The protein below binds the small molecule below.
Small molecule (SMILES): CC(=O)N[C@H]1[C@H](O[C@H]2[C@H](O)[C@@H](NC(C)=O)CO[C@@H]2CO)O[C@H](CO)[C@@H](O[C@@H]2O[C@H](CO[C@H]3O[C@H](CO)[C@@H](O)[C@H](O)[C@@H]3O)[C@@H](O)[C@H](O[C@H]3O[C@H](CO)[C@@H](O)[C@H](O)[C@@H]3O)[C@@H]2O)[C@@H]1O

Binding-site contacts:
Ligand atom O5 contacts residue TYR82 of chain 2.A at 4.0 Å.
Ligand atom O2 contacts residue NAG1 of chain 2.F at 3.2 Å.
Ligand atom C5 contacts residue ASN284 of chain 2.A at 3.7 Å.
Ligand atom C7 contacts residue PRO83 of chain 2.A at 4.0 Å (hydrophobic).
Ligand atom C4 contacts residue ASN284 of chain 2.A at 4.2 Å.
Ligand atom C3 contacts residue PRO83 of chain 2.A at 3.9 Å (hydrophobic).
Ligand atom O5 contacts residue NAG1 of chain 2.F at 4.2 Å.
Ligand atom C1 contacts residue TYR82 of chain 2.A at 4.0 Å (hydrophobic).
Ligand atom C1 contacts residue PRO83 of chain 2.A at 3.6 Å (hydrophobic).
Ligand atom C3 contacts residue ASN284 of chain 2.A at 3.7 Å.
Ligand atom O7 contacts residue ASN284 of chain 2.A at 4.2 Å.
Ligand atom O4 contacts residue NAG1 of chain 2.F at 3.8 Å.
Ligand atom C1 contacts residue NAG1 of chain 2.F at 3.6 Å.
Ligand atom N2 contacts residue ASN284 of chain 2.A at 2.7 Å (h-bond).
Ligand atom O7 contacts residue ARG84 of chain 2.A at 4.4 Å.
Ligand atom C6 contacts residue NAG1 of chain 2.F at 3.7 Å.
Ligand atom C8 contacts residue ASN284 of chain 2.A at 3.5 Å.
Ligand atom O7 contacts residue LEU85 of chain 2.A at 3.9 Å.
Ligand atom O5 contacts residue ASN284 of chain 2.A at 2.4 Å (h-bond).
Ligand atom C2 contacts residue NAG1 of chain 2.F at 3.4 Å.
Ligand atom N2 contacts residue PRO83 of chain 2.A at 3.0 Å (h-bond).
Ligand atom N2 contacts residue ARG84 of chain 2.A at 4.3 Å.
Ligand atom O3 contacts residue GLU79 of chain 2.A at 3.7 Å.
Ligand atom O7 contacts residue PRO83 of chain 2.A at 4.1 Å.
Ligand atom C8 contacts residue TYR82 of chain 2.A at 4.2 Å (hydrophobic).
Ligand atom C2 contacts residue ASN284 of chain 2.A at 2.3 Å.
Ligand atom C6 contacts residue TYR82 of chain 2.A at 4.3 Å (hydrophobic).
Ligand atom O6 contacts residue NAG1 of chain 2.F at 3.2 Å (h-bond).
Ligand atom C8 contacts residue GLU79 of chain 2.A at 4.2 Å.
Ligand atom C5 contacts residue TYR82 of chain 2.A at 3.9 Å (hydrophobic).
Ligand atom C2 contacts residue PRO83 of chain 2.A at 3.6 Å (hydrophobic).
Ligand atom O4 contacts residue GLU79 of chain 2.A at 3.5 Å (salt-bridge).
Ligand atom C7 contacts residue ASN284 of chain 2.A at 3.3 Å.
Ligand atom C1 contacts residue ASN284 of chain 2.A at 1.4 Å.

Sequence of chain 2.A:
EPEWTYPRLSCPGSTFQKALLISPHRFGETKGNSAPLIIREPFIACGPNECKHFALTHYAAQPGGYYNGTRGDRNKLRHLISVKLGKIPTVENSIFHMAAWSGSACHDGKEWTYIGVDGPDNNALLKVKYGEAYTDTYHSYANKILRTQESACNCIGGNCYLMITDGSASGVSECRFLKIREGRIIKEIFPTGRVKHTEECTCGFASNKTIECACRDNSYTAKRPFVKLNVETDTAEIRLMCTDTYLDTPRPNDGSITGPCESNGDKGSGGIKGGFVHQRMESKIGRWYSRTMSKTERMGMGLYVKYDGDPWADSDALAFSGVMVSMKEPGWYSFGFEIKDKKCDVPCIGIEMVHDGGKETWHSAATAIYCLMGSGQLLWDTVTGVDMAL